Sequence of chain 1.C:
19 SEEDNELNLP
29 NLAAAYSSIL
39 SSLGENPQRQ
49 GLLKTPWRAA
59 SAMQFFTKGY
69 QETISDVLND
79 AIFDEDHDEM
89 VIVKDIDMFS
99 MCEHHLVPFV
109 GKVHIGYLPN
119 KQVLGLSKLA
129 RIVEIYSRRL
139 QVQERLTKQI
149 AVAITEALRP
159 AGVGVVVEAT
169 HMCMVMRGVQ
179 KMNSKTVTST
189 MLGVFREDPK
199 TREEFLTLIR

Sequence of chain 1.B:
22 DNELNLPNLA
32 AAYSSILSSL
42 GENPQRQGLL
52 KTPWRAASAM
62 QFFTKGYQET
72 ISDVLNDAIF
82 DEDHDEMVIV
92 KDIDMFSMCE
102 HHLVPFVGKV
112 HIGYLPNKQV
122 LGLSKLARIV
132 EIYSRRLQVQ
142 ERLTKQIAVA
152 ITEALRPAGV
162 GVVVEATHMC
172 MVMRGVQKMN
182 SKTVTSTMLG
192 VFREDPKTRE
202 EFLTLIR

Sequence of chain 1.I:
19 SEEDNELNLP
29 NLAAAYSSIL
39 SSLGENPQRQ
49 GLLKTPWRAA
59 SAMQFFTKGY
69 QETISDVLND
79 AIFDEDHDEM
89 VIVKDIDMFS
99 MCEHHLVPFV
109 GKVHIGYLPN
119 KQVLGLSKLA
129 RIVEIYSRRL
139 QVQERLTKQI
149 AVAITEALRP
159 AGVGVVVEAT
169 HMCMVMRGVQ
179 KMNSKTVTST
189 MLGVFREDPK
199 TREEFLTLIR

Binding-site contacts:
Ligand atom N contacts residue LEU122 of chain 1.C at 3.0 Å (h-bond).
Ligand atom N1 contacts residue LEU124 of chain 1.C at 3.4 Å (h-bond).
Ligand atom O3 contacts residue ASN77 of chain 1.C at 3.0 Å (h-bond).
Ligand atom P2 contacts residue ARG129 of chain 1.C at 3.6 Å.
Ligand atom O9 contacts residue SER125 of chain 1.C at 3.6 Å (h-bond).
Ligand atom N3 contacts residue LEU124 of chain 1.C at 3.4 Å.
Ligand atom O2 contacts residue ARG56 of chain 1.I at 3.5 Å.
Ligand atom C contacts residue LEU124 of chain 1.C at 3.4 Å (hydrophobic).
Ligand atom O11 contacts residue GLY123 of chain 1.C at 3.4 Å.
Ligand atom O10 contacts residue SER125 of chain 1.C at 2.3 Å (h-bond).
Ligand atom O3 contacts residue LYS126 of chain 1.C at 2.9 Å (salt-bridge).
Ligand atom C3 contacts residue CYS100 of chain 1.B at 3.6 Å (hydrophobic).
Ligand atom C8 contacts residue SER125 of chain 1.C at 3.5 Å.
Ligand atom O9 contacts residue ARG175 of chain 1.B at 2.9 Å (salt-bridge).
Ligand atom O8 contacts residue ARG129 of chain 1.C at 2.7 Å (salt-bridge).
Ligand atom N3 contacts residue GLU142 of chain 1.B at 3.1 Å (salt-bridge).
Ligand atom O11 contacts residue LYS126 of chain 1.C at 3.2 Å.
Ligand atom N contacts residue GLU142 of chain 1.B at 3.1 Å (salt-bridge).
Ligand atom O5 contacts residue HIS103 of chain 1.B at 2.6 Å (h-bond).
Ligand atom O13 contacts residue LEU124 of chain 1.C at 3.6 Å.
Ligand atom P2 contacts residue SER125 of chain 1.C at 3.5 Å.
Ligand atom C10 contacts residue LEU124 of chain 1.C at 3.4 Å (hydrophobic).
Ligand atom O13 contacts residue HIS169 of chain 1.B at 3.4 Å.
Ligand atom O10 contacts residue LYS126 of chain 1.C at 3.6 Å.
Ligand atom O8 contacts residue ARG175 of chain 1.B at 3.0 Å (salt-bridge).
Ligand atom O4 contacts residue ARG56 of chain 1.I at 3.6 Å.
Ligand atom O13 contacts residue VAL140 of chain 1.B at 3.2 Å.
Ligand atom O10 contacts residue ARG129 of chain 1.C at 3.3 Å (salt-bridge).
Ligand atom O12 contacts residue LEU124 of chain 1.C at 3.6 Å (h-bond).
Ligand atom O9 contacts residue HIS103 of chain 1.B at 3.6 Å.
Ligand atom O5 contacts residue ARG175 of chain 1.B at 3.4 Å (salt-bridge).
Ligand atom O12 contacts residue SER125 of chain 1.C at 3.0 Å (h-bond).
Ligand atom N1 contacts residue GLY123 of chain 1.C at 3.6 Å.
Ligand atom N contacts residue LEU124 of chain 1.C at 3.6 Å.
Ligand atom O contacts residue PHE81 of chain 1.C at 3.6 Å.
Ligand atom C4 contacts residue CYS100 of chain 1.B at 3.6 Å (hydrophobic).
Ligand atom P2 contacts residue ARG175 of chain 1.B at 3.7 Å.
Ligand atom O13 contacts residue GLN141 of chain 1.B at 2.8 Å (h-bond).
Ligand atom N contacts residue VAL121 of chain 1.C at 3.6 Å.
Ligand atom O11 contacts residue SER125 of chain 1.C at 3.0 Å (h-bond).

The small molecule below binds the protein below.
Small molecule (SMILES): Nc1nc2c(ccn2[C@@H]2O[C@H](COP(=O)(O)OP(=O)(O)OP(=O)(O)O)[C@@H](O)[C@H]2O)c(=O)[nH]1